Sequence of chain 1.B:
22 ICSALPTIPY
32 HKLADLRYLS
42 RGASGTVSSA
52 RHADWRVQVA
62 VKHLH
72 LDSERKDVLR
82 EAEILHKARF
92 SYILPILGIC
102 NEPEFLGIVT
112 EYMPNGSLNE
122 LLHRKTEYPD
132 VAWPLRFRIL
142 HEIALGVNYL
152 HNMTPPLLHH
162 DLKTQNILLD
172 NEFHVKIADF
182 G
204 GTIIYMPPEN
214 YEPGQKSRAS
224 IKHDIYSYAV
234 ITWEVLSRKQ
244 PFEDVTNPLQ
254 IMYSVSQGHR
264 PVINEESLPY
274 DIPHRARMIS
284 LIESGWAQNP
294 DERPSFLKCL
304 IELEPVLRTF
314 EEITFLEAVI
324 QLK

Binding-site contacts:
Ligand atom N3 contacts residue ASP180 of chain 1.B at 3.6 Å (salt-bridge).
Ligand atom C20 contacts residue LEU95 of chain 1.B at 3.7 Å (hydrophobic).
Ligand atom N1 contacts residue GLU82 of chain 1.B at 3.6 Å.
Ligand atom C9 contacts residue GLU82 of chain 1.B at 3.2 Å.
Ligand atom C15 contacts residue LEU95 of chain 1.B at 3.7 Å (hydrophobic).
Ligand atom C9 contacts residue LEU86 of chain 1.B at 3.7 Å (hydrophobic).
Ligand atom C7 contacts residue LEU86 of chain 1.B at 3.5 Å (hydrophobic).
Ligand atom N5 contacts residue ALA61 of chain 1.B at 3.8 Å.
Ligand atom C8 contacts residue LEU86 of chain 1.B at 3.8 Å (hydrophobic).
Ligand atom O2 contacts residue VAL48 of chain 1.B at 3.5 Å.
Ligand atom C15 contacts residue ALA61 of chain 1.B at 3.6 Å (hydrophobic).
Ligand atom O1 contacts residue ALA179 of chain 1.B at 3.4 Å.
Ligand atom C2 contacts residue ASP180 of chain 1.B at 3.9 Å.
Ligand atom C7 contacts residue ASP180 of chain 1.B at 3.6 Å.
Ligand atom O2 contacts residue PHE181 of chain 1.B at 3.5 Å.
Ligand atom C10 contacts residue LEU95 of chain 1.B at 3.8 Å (hydrophobic).
Ligand atom C15 contacts residue THR111 of chain 1.B at 3.6 Å.
Ligand atom C8 contacts residue ASP180 of chain 1.B at 3.7 Å.
Ligand atom C12 contacts residue PHE181 of chain 1.B at 3.5 Å (hydrophobic).
Ligand atom C16 contacts residue GLU112 of chain 1.B at 3.2 Å.
Ligand atom O1 contacts residue ASP180 of chain 1.B at 2.8 Å (salt-bridge).
Ligand atom C16 contacts residue ALA61 of chain 1.B at 3.5 Å (hydrophobic).
Ligand atom N4 contacts residue GLU82 of chain 1.B at 2.9 Å (salt-bridge).
Ligand atom N3 contacts residue LEU86 of chain 1.B at 3.4 Å.
Ligand atom C8 contacts residue GLU82 of chain 1.B at 3.8 Å.
Ligand atom C20 contacts residue LYS63 of chain 1.B at 3.8 Å.
Ligand atom C16 contacts residue MET114 of chain 1.B at 3.5 Å (hydrophobic).
Ligand atom C16 contacts residue LEU169 of chain 1.B at 3.8 Å (hydrophobic).
Ligand atom C4 contacts residue HIS160 of chain 1.B at 3.9 Å.
Ligand atom N5 contacts residue MET114 of chain 1.B at 2.8 Å (h-bond).
Ligand atom C6 contacts residue ILE178 of chain 1.B at 3.6 Å (hydrophobic).
Ligand atom C11 contacts residue ASP180 of chain 1.B at 3.6 Å.
Ligand atom C9 contacts residue ASP180 of chain 1.B at 3.3 Å.
Ligand atom C15 contacts residue LEU169 of chain 1.B at 3.6 Å (hydrophobic).
Ligand atom N4 contacts residue ASP180 of chain 1.B at 3.5 Å (salt-bridge).
Ligand atom C5 contacts residue ALA89 of chain 1.B at 3.7 Å (hydrophobic).
Ligand atom C17 contacts residue MET114 of chain 1.B at 3.9 Å (hydrophobic).
Ligand atom N5 contacts residue TYR113 of chain 1.B at 3.7 Å.
Ligand atom C19 contacts residue LEU95 of chain 1.B at 3.9 Å (hydrophobic).
Ligand atom N3 contacts residue GLU82 of chain 1.B at 2.7 Å (salt-bridge).

The small molecule below binds the protein below.
Small molecule (SMILES): CC(C)(C)c1cc(NC(=O)Nc2ccc(Oc3ccncc3)cc2)no1